This small molecule binds to this protein.
Small molecule (SMILES): CC(=O)N[C@@H]1[C@@H](O)[C@H](O)[C@@H](CO)O[C@H]1O

Sequence of chain 1.C:
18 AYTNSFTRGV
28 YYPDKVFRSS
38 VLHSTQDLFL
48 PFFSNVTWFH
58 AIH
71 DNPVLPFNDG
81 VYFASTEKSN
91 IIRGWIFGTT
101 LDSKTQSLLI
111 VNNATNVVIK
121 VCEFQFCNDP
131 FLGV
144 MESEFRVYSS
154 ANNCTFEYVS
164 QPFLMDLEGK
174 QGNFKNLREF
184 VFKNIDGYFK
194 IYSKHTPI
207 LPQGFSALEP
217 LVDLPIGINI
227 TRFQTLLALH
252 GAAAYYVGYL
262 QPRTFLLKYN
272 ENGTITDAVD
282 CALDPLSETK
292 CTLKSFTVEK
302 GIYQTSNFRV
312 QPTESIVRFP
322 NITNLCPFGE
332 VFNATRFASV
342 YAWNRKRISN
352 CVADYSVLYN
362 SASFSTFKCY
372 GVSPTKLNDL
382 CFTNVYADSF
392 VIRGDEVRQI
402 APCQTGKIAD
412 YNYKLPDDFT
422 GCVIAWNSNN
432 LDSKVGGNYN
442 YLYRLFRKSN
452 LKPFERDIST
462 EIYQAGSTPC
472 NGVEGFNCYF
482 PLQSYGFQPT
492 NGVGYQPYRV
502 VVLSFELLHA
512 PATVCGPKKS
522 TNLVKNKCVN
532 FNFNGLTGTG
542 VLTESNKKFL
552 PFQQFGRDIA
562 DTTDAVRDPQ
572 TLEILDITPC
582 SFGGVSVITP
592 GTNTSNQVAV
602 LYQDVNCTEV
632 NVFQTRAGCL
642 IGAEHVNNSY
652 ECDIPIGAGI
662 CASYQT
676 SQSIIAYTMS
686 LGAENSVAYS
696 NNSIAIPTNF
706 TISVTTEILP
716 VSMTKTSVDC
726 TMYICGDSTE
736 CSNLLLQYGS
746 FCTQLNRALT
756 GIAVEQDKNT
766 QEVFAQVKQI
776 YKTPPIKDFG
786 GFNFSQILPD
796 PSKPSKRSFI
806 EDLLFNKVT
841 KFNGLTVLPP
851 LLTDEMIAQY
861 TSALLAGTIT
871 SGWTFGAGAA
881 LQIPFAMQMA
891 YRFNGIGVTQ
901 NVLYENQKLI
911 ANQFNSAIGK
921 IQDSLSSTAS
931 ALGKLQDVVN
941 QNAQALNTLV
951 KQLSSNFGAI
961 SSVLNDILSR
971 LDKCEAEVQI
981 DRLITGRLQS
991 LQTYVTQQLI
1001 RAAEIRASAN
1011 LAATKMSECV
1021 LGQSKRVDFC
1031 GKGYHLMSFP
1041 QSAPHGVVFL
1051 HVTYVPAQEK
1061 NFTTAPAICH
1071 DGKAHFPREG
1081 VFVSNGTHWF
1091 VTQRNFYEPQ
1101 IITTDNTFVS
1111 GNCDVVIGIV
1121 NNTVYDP

Sequence of chain 1.A:
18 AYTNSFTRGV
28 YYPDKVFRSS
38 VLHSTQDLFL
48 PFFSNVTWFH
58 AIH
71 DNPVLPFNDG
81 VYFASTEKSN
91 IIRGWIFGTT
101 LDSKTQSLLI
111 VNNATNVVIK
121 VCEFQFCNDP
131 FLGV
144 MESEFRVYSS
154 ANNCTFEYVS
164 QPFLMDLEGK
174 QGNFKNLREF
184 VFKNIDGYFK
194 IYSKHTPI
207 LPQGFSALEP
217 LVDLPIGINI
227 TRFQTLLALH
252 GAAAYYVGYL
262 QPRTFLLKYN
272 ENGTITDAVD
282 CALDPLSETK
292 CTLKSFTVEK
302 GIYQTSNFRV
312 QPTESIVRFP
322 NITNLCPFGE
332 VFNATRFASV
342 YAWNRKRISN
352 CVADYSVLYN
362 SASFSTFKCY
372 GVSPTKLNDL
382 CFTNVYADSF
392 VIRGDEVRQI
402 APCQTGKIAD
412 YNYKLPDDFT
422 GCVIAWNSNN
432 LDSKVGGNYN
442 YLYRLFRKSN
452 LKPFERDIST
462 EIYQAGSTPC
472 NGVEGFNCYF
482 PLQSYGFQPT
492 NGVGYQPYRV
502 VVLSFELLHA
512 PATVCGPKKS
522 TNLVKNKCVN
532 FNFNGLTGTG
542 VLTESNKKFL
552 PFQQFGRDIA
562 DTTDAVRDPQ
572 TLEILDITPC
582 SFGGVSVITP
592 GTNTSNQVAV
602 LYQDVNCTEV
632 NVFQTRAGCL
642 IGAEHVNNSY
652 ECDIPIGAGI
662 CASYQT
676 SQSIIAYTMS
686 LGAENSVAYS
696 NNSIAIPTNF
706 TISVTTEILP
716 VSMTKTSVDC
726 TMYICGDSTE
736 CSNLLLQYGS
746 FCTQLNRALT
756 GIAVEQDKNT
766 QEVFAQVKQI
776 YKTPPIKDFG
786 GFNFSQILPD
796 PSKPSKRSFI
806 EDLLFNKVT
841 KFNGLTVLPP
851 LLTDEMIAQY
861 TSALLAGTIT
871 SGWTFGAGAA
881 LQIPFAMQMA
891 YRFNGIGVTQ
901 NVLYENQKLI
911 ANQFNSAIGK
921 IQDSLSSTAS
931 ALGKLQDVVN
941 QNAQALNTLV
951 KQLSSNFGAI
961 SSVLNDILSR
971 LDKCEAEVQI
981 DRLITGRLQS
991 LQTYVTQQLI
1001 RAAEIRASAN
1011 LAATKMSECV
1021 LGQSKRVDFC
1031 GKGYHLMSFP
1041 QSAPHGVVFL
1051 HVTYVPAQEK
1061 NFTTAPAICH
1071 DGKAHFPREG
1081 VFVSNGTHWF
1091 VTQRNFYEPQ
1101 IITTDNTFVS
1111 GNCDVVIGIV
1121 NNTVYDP

Binding-site contacts:
Ligand atom C8 contacts residue ASP783 of chain 1.A at 3.4 Å.
Ligand atom C2 contacts residue ASN696 of chain 1.C at 2.6 Å.
Ligand atom O7 contacts residue ASN696 of chain 1.C at 3.9 Å.
Ligand atom O5 contacts residue ASN696 of chain 1.C at 2.4 Å (h-bond).
Ligand atom O6 contacts residue GLY1118 of chain 1.C at 4.2 Å.
Ligand atom C4 contacts residue ASN696 of chain 1.C at 4.3 Å.
Ligand atom C1 contacts residue ASN696 of chain 1.C at 1.4 Å.
Ligand atom N2 contacts residue ASP783 of chain 1.A at 3.8 Å.
Ligand atom C5 contacts residue ASN696 of chain 1.C at 3.7 Å.
Ligand atom C3 contacts residue ASN696 of chain 1.C at 3.8 Å.
Ligand atom C8 contacts residue ASN696 of chain 1.C at 4.1 Å.
Ligand atom C7 contacts residue ASP783 of chain 1.A at 4.1 Å.
Ligand atom N2 contacts residue ASN696 of chain 1.C at 2.9 Å (h-bond).
Ligand atom C7 contacts residue ASN696 of chain 1.C at 3.4 Å.
Ligand atom C8 contacts residue ILE781 of chain 1.A at 3.7 Å (hydrophobic).